Sequence of chain 1.C:
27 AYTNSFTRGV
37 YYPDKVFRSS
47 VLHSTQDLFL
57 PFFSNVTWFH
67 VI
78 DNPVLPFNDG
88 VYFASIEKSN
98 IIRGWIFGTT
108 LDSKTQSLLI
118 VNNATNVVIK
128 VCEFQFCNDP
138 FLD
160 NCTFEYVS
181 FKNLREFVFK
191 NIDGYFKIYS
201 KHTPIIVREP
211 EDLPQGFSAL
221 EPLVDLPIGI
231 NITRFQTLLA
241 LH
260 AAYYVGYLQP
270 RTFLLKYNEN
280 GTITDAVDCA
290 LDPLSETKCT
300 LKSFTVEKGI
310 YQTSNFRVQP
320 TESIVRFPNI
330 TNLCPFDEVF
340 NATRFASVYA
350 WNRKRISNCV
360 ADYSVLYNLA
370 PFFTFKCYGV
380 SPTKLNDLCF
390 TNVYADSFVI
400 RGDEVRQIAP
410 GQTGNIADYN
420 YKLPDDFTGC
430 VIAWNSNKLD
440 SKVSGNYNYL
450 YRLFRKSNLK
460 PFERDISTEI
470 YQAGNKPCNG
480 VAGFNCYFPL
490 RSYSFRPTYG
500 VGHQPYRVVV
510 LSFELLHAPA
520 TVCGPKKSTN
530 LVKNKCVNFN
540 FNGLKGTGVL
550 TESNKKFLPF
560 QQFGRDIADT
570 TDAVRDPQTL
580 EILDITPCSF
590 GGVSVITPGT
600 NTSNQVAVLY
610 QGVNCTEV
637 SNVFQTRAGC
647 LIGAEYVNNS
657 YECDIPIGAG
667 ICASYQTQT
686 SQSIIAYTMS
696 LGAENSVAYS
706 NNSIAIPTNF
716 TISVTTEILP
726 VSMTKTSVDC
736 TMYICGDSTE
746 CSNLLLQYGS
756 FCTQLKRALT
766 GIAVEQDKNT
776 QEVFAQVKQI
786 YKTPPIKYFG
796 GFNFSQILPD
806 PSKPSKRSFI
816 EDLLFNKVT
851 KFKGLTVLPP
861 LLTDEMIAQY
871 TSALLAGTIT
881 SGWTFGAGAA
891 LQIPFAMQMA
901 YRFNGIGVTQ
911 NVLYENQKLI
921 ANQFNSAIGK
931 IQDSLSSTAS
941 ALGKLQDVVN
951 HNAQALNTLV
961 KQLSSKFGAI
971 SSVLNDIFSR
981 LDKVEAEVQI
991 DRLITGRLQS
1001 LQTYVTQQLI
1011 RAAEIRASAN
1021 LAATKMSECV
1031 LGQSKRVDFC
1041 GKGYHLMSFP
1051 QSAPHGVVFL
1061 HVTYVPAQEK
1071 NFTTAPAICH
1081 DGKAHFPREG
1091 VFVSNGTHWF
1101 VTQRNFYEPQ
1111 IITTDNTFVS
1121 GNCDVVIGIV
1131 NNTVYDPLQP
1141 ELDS

Binding-site contacts:
Ligand atom C6 contacts residue GLN577 of chain 1.C at 4.0 Å.
Ligand atom O6 contacts residue PRO576 of chain 1.C at 3.6 Å (h-bond).
Ligand atom C4 contacts residue ASN328 of chain 1.C at 4.3 Å.
Ligand atom O7 contacts residue ASN328 of chain 1.C at 4.3 Å.
Ligand atom N2 contacts residue ASN328 of chain 1.C at 2.9 Å (h-bond).
Ligand atom O5 contacts residue ASN328 of chain 1.C at 2.4 Å (h-bond).
Ligand atom C7 contacts residue ASN328 of chain 1.C at 3.4 Å.
Ligand atom O4 contacts residue GLN577 of chain 1.C at 4.3 Å.
Ligand atom C1 contacts residue GLN577 of chain 1.C at 4.3 Å.
Ligand atom C6 contacts residue PRO576 of chain 1.C at 4.0 Å (hydrophobic).
Ligand atom C8 contacts residue GLN577 of chain 1.C at 3.6 Å.
Ligand atom C5 contacts residue ASN328 of chain 1.C at 3.7 Å.
Ligand atom O6 contacts residue ASN328 of chain 1.C at 3.9 Å.
Ligand atom C1 contacts residue ASN328 of chain 1.C at 1.4 Å.
Ligand atom C3 contacts residue ASN328 of chain 1.C at 3.8 Å.
Ligand atom O5 contacts residue GLN577 of chain 1.C at 3.7 Å.
Ligand atom C2 contacts residue ASN328 of chain 1.C at 2.5 Å.
Ligand atom O3 contacts residue GLN577 of chain 1.C at 4.1 Å.
Ligand atom C5 contacts residue GLN577 of chain 1.C at 3.9 Å.
Ligand atom C4 contacts residue GLN577 of chain 1.C at 3.3 Å.
Ligand atom C2 contacts residue GLN577 of chain 1.C at 3.8 Å.
Ligand atom C3 contacts residue GLN577 of chain 1.C at 4.0 Å.
Ligand atom C8 contacts residue ASN328 of chain 1.C at 3.7 Å.

The small molecule below binds the protein below.
Small molecule (SMILES): CC(=O)N[C@@H]1[C@@H](O)[C@H](O)[C@@H](CO)O[C@H]1O